Sequence of chain 17.A:
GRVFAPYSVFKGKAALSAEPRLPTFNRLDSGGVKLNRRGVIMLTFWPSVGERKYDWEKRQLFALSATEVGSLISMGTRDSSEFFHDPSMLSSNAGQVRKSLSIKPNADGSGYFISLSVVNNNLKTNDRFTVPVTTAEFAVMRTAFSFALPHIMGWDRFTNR

A protein and the small-molecule ligand that binds it are described below.
Small molecule (SMILES): Cc1cn([C@H]2C[C@H](O[P](=O)(O)OC[C@H]3O[C@@H](n4cc(C)c(=O)[nH]c4=O)C[C@@H]3O[P](=O)(O)OC[C@H]3O[C@@H](n4cc(C)c(=O)[nH]c4=O)C[C@@H]3O[P](=O)(O)OC[C@H]3O[C@@H](n4cc(C)c(=O)[nH]c4=O)C[C@@H]3O[P](=O)(O)OC[C@H]3O[C@@H](n4cc(C)c(=O)[nH]c4=O)C[C@@H]3O[P](=O)(O)OC[C@H]3O[C@@H](n4cc(C)c(=O)[nH]c4=O)C[C@@H]3O[P](=O)(O)OC[C@H]3O[C@@H](n4cc(C)c(=O)[nH]c4=O)C[C@@H]3O[P](=O)(O)OC[C@H]3O[C@@H](n4cc(C)c(=O)[nH]c4=O)C[C@@H]3O[P](=O)(O)OC[C@H]3O[C@@H](n4cc(C)c(=O)[nH]c4=O)C[C@@H]3O)[C@@H](COP(=O)=O)O2)c(=O)[nH]c1=O

Binding-site contacts:
Ligand atom N3 contacts residue PHE12 of chain 6.A at 2.9 Å.
Ligand atom C4 contacts residue PHE12 of chain 6.A at 3.2 Å (hydrophobic).
Ligand atom O4 contacts residue PRO14 of chain 6.A at 3.5 Å.
Ligand atom N3 contacts residue LYS21 of chain 23.A at 2.8 Å.
Ligand atom OP1 contacts residue LYS61 of chain 6.A at 3.0 Å.
Ligand atom O2 contacts residue TRP64 of chain 6.A at 3.1 Å.
Ligand atom O2 contacts residue LEU98 of chain 17.A at 3.4 Å.
Ligand atom N1 contacts residue PHE12 of chain 6.A at 3.3 Å.
Ligand atom C5 contacts residue HIS93 of chain 17.A at 3.5 Å.
Ligand atom OP2 contacts residue LYS107 of chain 17.A at 2.6 Å (salt-bridge).
Ligand atom O4 contacts residue PHE12 of chain 6.A at 3.2 Å.
Ligand atom C7 contacts residue TRP64 of chain 6.A at 3.5 Å (hydrophobic).
Ligand atom O3' contacts residue ALA71 of chain 17.A at 3.4 Å.
Ligand atom C1' contacts residue ASP94 of chain 17.A at 3.5 Å.
Ligand atom O2 contacts residue MET97 of chain 17.A at 3.4 Å.
Ligand atom N3 contacts residue PHE18 of chain 6.A at 3.4 Å.
Ligand atom C4 contacts residue LYS21 of chain 23.A at 3.4 Å.
Ligand atom O4' contacts residue HIS93 of chain 17.A at 3.4 Å.
Ligand atom OP1 contacts residue ALA71 of chain 17.A at 2.9 Å (h-bond).
Ligand atom O2 contacts residue PHE12 of chain 6.A at 3.2 Å.
Ligand atom C4 contacts residue PHE18 of chain 6.A at 3.3 Å (hydrophobic).
Ligand atom C4 contacts residue PHE92 of chain 17.A at 3.3 Å (hydrophobic).
Ligand atom O4' contacts residue TRP64 of chain 6.A at 2.9 Å (h-bond).
Ligand atom C2 contacts residue PHE12 of chain 6.A at 2.9 Å (hydrophobic).
Ligand atom O2 contacts residue ARG60 of chain 6.A at 3.0 Å.
Ligand atom N3 contacts residue PHE92 of chain 17.A at 3.0 Å (h-bond).
Ligand atom O4' contacts residue MET50 of chain 17.A at 3.4 Å.
Ligand atom O4 contacts residue PHE92 of chain 17.A at 3.5 Å (h-bond).
Ligand atom O4 contacts residue SER16 of chain 6.A at 3.0 Å (h-bond).
Ligand atom C5 contacts residue PHE18 of chain 6.A at 3.4 Å (hydrophobic).
Ligand atom C2 contacts residue TRP64 of chain 6.A at 3.5 Å (hydrophobic).
Ligand atom C7 contacts residue HIS93 of chain 17.A at 3.5 Å.
Ligand atom C5' contacts residue TYR62 of chain 6.A at 3.2 Å (hydrophobic).
Ligand atom C1' contacts residue LEU98 of chain 17.A at 3.5 Å (hydrophobic).
Ligand atom O4 contacts residue LYS21 of chain 23.A at 2.9 Å (salt-bridge).
Ligand atom O2 contacts residue ASP94 of chain 17.A at 3.0 Å (salt-bridge).
Ligand atom OP1 contacts residue HIS93 of chain 17.A at 2.7 Å (h-bond).
Ligand atom C6 contacts residue TRP64 of chain 6.A at 3.2 Å (hydrophobic).
Ligand atom OP1 contacts residue LYS107 of chain 17.A at 2.8 Å (salt-bridge).
Ligand atom OP1 contacts residue TYR62 of chain 6.A at 2.8 Å (h-bond).

Sequence of chain 6.A:
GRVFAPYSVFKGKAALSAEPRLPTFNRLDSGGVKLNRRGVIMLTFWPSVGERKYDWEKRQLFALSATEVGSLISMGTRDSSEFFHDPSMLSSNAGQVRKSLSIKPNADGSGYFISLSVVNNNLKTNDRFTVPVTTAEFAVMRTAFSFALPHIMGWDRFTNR

Sequence of chain 23.A:
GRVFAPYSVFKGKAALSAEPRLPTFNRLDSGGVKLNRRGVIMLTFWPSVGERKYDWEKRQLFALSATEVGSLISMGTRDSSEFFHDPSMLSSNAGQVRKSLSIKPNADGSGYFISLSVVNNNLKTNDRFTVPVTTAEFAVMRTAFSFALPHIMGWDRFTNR